Binding-site contacts:
Ligand atom C8 contacts residue ASN136 of chain 1.A at 3.9 Å.
Ligand atom C3 contacts residue ASN136 of chain 1.A at 3.8 Å.
Ligand atom O6 contacts residue ASN135 of chain 1.A at 4.4 Å.
Ligand atom O6 contacts residue ASN136 of chain 1.A at 4.2 Å.
Ligand atom C4 contacts residue ASN136 of chain 1.A at 4.2 Å.
Ligand atom O5 contacts residue ASN136 of chain 1.A at 2.4 Å (h-bond).
Ligand atom N2 contacts residue ASN136 of chain 1.A at 2.9 Å (h-bond).
Ligand atom C5 contacts residue ASN136 of chain 1.A at 3.7 Å.
Ligand atom O7 contacts residue ASN136 of chain 1.A at 4.4 Å.
Ligand atom C7 contacts residue ASN136 of chain 1.A at 3.6 Å.
Ligand atom C1 contacts residue ASN136 of chain 1.A at 1.4 Å.
Ligand atom C2 contacts residue ASN136 of chain 1.A at 2.5 Å.

Sequence of chain 1.A:
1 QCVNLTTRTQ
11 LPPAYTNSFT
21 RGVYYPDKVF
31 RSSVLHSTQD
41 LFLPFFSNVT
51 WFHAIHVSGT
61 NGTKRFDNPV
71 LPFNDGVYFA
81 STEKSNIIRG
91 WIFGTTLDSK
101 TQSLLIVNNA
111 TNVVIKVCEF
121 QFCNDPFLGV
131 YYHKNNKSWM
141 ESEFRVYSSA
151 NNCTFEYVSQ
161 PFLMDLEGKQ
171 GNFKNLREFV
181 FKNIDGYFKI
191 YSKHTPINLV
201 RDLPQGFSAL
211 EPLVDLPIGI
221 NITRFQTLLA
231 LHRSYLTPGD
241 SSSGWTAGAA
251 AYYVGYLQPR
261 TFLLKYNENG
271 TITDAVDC

The small molecule below binds the protein below.
Small molecule (SMILES): CC(=O)N[C@@H]1[C@@H](O)[C@H](O)[C@@H](CO)O[C@H]1O